Binding-site contacts:
Ligand atom CM3 contacts residue TYR190 of chain 43.A at 3.8 Å (hydrophobic).
Ligand atom C4A contacts residue TYR144 of chain 43.A at 3.5 Å (hydrophobic).
Ligand atom C3C contacts residue LEU181 of chain 43.A at 4.0 Å (hydrophobic).
Ligand atom C4A contacts residue PHE179 of chain 43.A at 3.5 Å (hydrophobic).
Ligand atom CM6 contacts residue LEU181 of chain 43.A at 3.8 Å (hydrophobic).
Ligand atom N1A contacts residue PHE179 of chain 43.A at 3.2 Å.
Ligand atom CM4 contacts residue TYR142 of chain 43.A at 3.9 Å (hydrophobic).
Ligand atom N2 contacts residue MET214 of chain 43.A at 3.7 Å.
Ligand atom C5B contacts residue TYR144 of chain 43.A at 3.7 Å (hydrophobic).
Ligand atom N5A contacts residue PHE179 of chain 43.A at 3.2 Å.
Ligand atom O1 contacts residue LEU100 of chain 43.A at 3.8 Å.
Ligand atom C1B contacts residue ILE98 of chain 43.A at 3.6 Å (hydrophobic).
Ligand atom C4 contacts residue MET214 of chain 43.A at 4.0 Å (hydrophobic).
Ligand atom N1A contacts residue MET124 of chain 43.A at 3.9 Å.
Ligand atom N5A contacts residue LEU217 of chain 43.A at 3.7 Å.
Ligand atom CM4 contacts residue VAL168 of chain 43.A at 3.9 Å (hydrophobic).
Ligand atom C4 contacts residue TYR190 of chain 43.A at 3.8 Å (hydrophobic).
Ligand atom N3A contacts residue PHE179 of chain 43.A at 3.6 Å.
Ligand atom O1B contacts residue ILE98 of chain 43.A at 3.1 Å.
Ligand atom CM6 contacts residue TYR144 of chain 43.A at 3.7 Å (hydrophobic).
Ligand atom CM4 contacts residue TYR144 of chain 43.A at 3.8 Å (hydrophobic).
Ligand atom N1A contacts residue LEU217 of chain 43.A at 3.4 Å.
Ligand atom C5B contacts residue LEU181 of chain 43.A at 3.6 Å (hydrophobic).
Ligand atom C1B contacts residue LEU181 of chain 43.A at 3.9 Å (hydrophobic).
Ligand atom CM2 contacts residue ILE122 of chain 43.A at 3.9 Å (hydrophobic).
Ligand atom C4 contacts residue LEU100 of chain 43.A at 3.8 Å (hydrophobic).
Ligand atom CM6 contacts residue LEU184 of chain 43.A at 3.6 Å (hydrophobic).
Ligand atom CM2 contacts residue ILE77 of chain 43.A at 3.9 Å (hydrophobic).
Ligand atom C6B contacts residue LEU181 of chain 43.A at 3.5 Å (hydrophobic).
Ligand atom CM4 contacts residue ALA166 of chain 43.A at 3.1 Å (hydrophobic).
Ligand atom C5 contacts residue MET214 of chain 43.A at 3.7 Å (hydrophobic).
Ligand atom N2A contacts residue TYR144 of chain 43.A at 4.0 Å.
Ligand atom N2A contacts residue PHE179 of chain 43.A at 3.3 Å.
Ligand atom O1 contacts residue MET214 of chain 43.A at 3.2 Å.
Ligand atom C6B contacts residue ILE98 of chain 43.A at 3.8 Å (hydrophobic).
Ligand atom C3 contacts residue LEU100 of chain 43.A at 3.7 Å (hydrophobic).
Ligand atom C5 contacts residue LEU100 of chain 43.A at 4.0 Å (hydrophobic).
Ligand atom N2 contacts residue LEU100 of chain 43.A at 3.8 Å.
Ligand atom N3A contacts residue TYR144 of chain 43.A at 3.2 Å.
Ligand atom C1C contacts residue MET214 of chain 43.A at 3.4 Å (hydrophobic).

Sequence of chain 43.A:
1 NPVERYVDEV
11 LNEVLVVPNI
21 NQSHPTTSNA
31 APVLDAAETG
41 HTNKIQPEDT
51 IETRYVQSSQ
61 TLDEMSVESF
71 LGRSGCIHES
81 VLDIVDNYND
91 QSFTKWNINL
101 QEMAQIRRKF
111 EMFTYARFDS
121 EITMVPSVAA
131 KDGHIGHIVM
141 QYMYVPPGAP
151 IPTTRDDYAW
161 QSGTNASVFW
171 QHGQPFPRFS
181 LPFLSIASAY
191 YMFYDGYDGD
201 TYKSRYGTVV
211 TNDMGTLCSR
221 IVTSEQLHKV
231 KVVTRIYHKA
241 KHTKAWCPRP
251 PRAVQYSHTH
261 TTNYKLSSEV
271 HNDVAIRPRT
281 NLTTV

A protein and the small-molecule ligand that binds it are described below.
Small molecule (SMILES): Cc1cc(CCCOc2c(C)cc(-n3nnc(C)n3)cc2C)on1